Sequence of chain 1.A:
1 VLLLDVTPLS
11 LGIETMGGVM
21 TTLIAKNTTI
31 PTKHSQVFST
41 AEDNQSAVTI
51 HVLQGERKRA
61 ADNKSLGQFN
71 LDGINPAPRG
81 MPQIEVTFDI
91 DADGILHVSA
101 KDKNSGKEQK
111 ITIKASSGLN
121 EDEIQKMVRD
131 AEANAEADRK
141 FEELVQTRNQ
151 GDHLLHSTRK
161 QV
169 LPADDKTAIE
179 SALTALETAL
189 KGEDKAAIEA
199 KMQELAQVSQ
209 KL

Binding-site contacts:
Ligand atom N contacts residue SO41 of chain 1.J at 3.1 Å (h-bond).
Ligand atom CZ contacts residue ARG79 of chain 1.A at 3.5 Å.
Ligand atom C contacts residue SER39 of chain 1.A at 3.8 Å.
Ligand atom O contacts residue THR15 of chain 1.A at 3.2 Å.
Ligand atom CA contacts residue VAL37 of chain 1.A at 3.7 Å (hydrophobic).
Ligand atom CB contacts residue MET16 of chain 1.A at 3.7 Å (hydrophobic).
Ligand atom CD contacts residue THR49 of chain 1.A at 3.7 Å.
Ligand atom O contacts residue GLN45 of chain 1.A at 3.1 Å (h-bond).
Ligand atom CD1 contacts residue THR40 of chain 1.A at 3.3 Å.
Ligand atom CZ contacts residue MET16 of chain 1.A at 3.6 Å (hydrophobic).
Ligand atom NE contacts residue SO41 of chain 1.J at 2.7 Å (h-bond).
Ligand atom CB contacts residue ALA41 of chain 1.A at 3.8 Å (hydrophobic).
Ligand atom CD contacts residue SO41 of chain 1.J at 3.4 Å.
Ligand atom CD contacts residue GLN45 of chain 1.A at 3.5 Å.
Ligand atom CB contacts residue VAL37 of chain 1.A at 3.7 Å (hydrophobic).
Ligand atom NH2 contacts residue SO41 of chain 1.J at 3.0 Å (h-bond).
Ligand atom CG contacts residue SO41 of chain 1.J at 3.4 Å.
Ligand atom CD contacts residue VAL37 of chain 1.A at 3.8 Å (hydrophobic).
Ligand atom CB contacts residue GLN45 of chain 1.A at 3.6 Å.
Ligand atom NH1 contacts residue MET16 of chain 1.A at 3.6 Å.
Ligand atom O contacts residue SER39 of chain 1.A at 2.9 Å (h-bond).
Ligand atom OH contacts residue ARG79 of chain 1.A at 2.9 Å (salt-bridge).
Ligand atom CD contacts residue GLN36 of chain 1.A at 3.6 Å.
Ligand atom O contacts residue PHE38 of chain 1.A at 3.3 Å.
Ligand atom CG contacts residue GLN36 of chain 1.A at 3.6 Å.
Ligand atom CD contacts residue GLU42 of chain 1.A at 3.6 Å.
Ligand atom CZ contacts residue SO41 of chain 1.J at 3.6 Å.
Ligand atom CA contacts residue GLN45 of chain 1.A at 3.4 Å.
Ligand atom CD1 contacts residue ALA41 of chain 1.A at 3.8 Å (hydrophobic).
Ligand atom CA contacts residue SER39 of chain 1.A at 3.5 Å.
Ligand atom CG contacts residue GLU42 of chain 1.A at 3.8 Å.
Ligand atom CD1 contacts residue VAL48 of chain 1.A at 3.7 Å (hydrophobic).
Ligand atom CD2 contacts residue ILE13 of chain 1.A at 3.5 Å (hydrophobic).
Ligand atom NH1 contacts residue ASP152 of chain 1.A at 3.5 Å (salt-bridge).
Ligand atom CD contacts residue GLU14 of chain 1.A at 3.2 Å.
Ligand atom N contacts residue SER39 of chain 1.A at 3.1 Å (h-bond).
Ligand atom O contacts residue MET16 of chain 1.A at 2.8 Å (h-bond).
Ligand atom O contacts residue MET16 of chain 1.A at 3.7 Å.
Ligand atom NH2 contacts residue ASP152 of chain 1.A at 3.4 Å (salt-bridge).
Ligand atom CE1 contacts residue THR40 of chain 1.A at 3.6 Å.

A small-molecule ligand and the protein it binds are described below.
Small molecule (SMILES): CC(C)C[C@H](NC(=O)[C@H](Cc1ccc(O)cc1)NC(=O)[C@@H]1CCCN1C(=O)[C@@H]1CCCN1C(=O)[C@@H](N)CCCCN)C(=O)N1CCC[C@H]1C(=O)N[C@@H](CCCN=C(N)N)C(=O)N1CCC[C@H]1C=O